Binding-site contacts:
Ligand atom C17 contacts residue PRO176 of chain 1.A at 3.9 Å (hydrophobic).
Ligand atom C01 contacts residue LEU200 of chain 1.A at 3.9 Å (hydrophobic).
Ligand atom O27 contacts residue SAH1 of chain 1.B at 3.2 Å.
Ligand atom C20 contacts residue MET42 of chain 1.A at 3.9 Å (hydrophobic).
Ligand atom C21 contacts residue MG1 of chain 1.D at 2.8 Å.
Ligand atom C15 contacts residue TRP40 of chain 1.A at 3.8 Å (hydrophobic).
Ligand atom O26 contacts residue MET42 of chain 1.A at 3.8 Å.
Ligand atom O24 contacts residue SAH1 of chain 1.B at 4.0 Å.
Ligand atom C01 contacts residue MET203 of chain 1.A at 4.0 Å (hydrophobic).
Ligand atom O23 contacts residue GLU201 of chain 1.A at 2.7 Å (salt-bridge).
Ligand atom C20 contacts residue ASN172 of chain 1.A at 3.2 Å.
Ligand atom C21 contacts residue ASN172 of chain 1.A at 3.1 Å.
Ligand atom N25 contacts residue TRP145 of chain 1.A at 4.0 Å.
Ligand atom O27 contacts residue HIS144 of chain 1.A at 3.5 Å (h-bond).
Ligand atom O24 contacts residue ASP143 of chain 1.A at 2.8 Å (salt-bridge).
Ligand atom O27 contacts residue ASP143 of chain 1.A at 3.1 Å (salt-bridge).
Ligand atom O23 contacts residue ASP171 of chain 1.A at 3.4 Å (salt-bridge).
Ligand atom O10 contacts residue VAL175 of chain 1.A at 3.8 Å.
Ligand atom C21 contacts residue GLU201 of chain 1.A at 3.2 Å.
Ligand atom N05 contacts residue VAL175 of chain 1.A at 3.8 Å.
Ligand atom N16 contacts residue PRO176 of chain 1.A at 3.7 Å.
Ligand atom O24 contacts residue ASN172 of chain 1.A at 3.0 Å (h-bond).
Ligand atom C21 contacts residue MET42 of chain 1.A at 3.9 Å (hydrophobic).
Ligand atom O23 contacts residue ASN172 of chain 1.A at 2.7 Å (h-bond).
Ligand atom CL1 contacts residue MET203 of chain 1.A at 3.3 Å.
Ligand atom C22 contacts residue ASN172 of chain 1.A at 3.5 Å.
Ligand atom O26 contacts residue TRP145 of chain 1.A at 2.9 Å.
Ligand atom C01 contacts residue TRP40 of chain 1.A at 3.6 Å (hydrophobic).
Ligand atom N25 contacts residue MET42 of chain 1.A at 3.8 Å.
Ligand atom CL2 contacts residue PRO176 of chain 1.A at 3.5 Å.
Ligand atom O23 contacts residue MG1 of chain 1.D at 2.1 Å.
Ligand atom C19 contacts residue MET42 of chain 1.A at 3.9 Å (hydrophobic).
Ligand atom C22 contacts residue GLU201 of chain 1.A at 3.3 Å.
Ligand atom O14 contacts residue TRP40 of chain 1.A at 3.9 Å.
Ligand atom C04 contacts residue VAL175 of chain 1.A at 3.7 Å (hydrophobic).
Ligand atom O24 contacts residue MG1 of chain 1.D at 2.1 Å.
Ligand atom C15 contacts residue PRO176 of chain 1.A at 3.7 Å (hydrophobic).
Ligand atom C20 contacts residue MG1 of chain 1.D at 2.8 Å.
Ligand atom CL2 contacts residue VAL175 of chain 1.A at 3.6 Å.
Ligand atom C02 contacts residue LEU200 of chain 1.A at 3.8 Å (hydrophobic).

A small-molecule ligand and the protein it binds are described below.
Small molecule (SMILES): Cc1c(Cl)c(C)[n+]([O-])c(Cl)c1-c1noc(-c2cc(O)c(O)c([N+](=O)[O-])c2)n1

Sequence of chain 1.A:
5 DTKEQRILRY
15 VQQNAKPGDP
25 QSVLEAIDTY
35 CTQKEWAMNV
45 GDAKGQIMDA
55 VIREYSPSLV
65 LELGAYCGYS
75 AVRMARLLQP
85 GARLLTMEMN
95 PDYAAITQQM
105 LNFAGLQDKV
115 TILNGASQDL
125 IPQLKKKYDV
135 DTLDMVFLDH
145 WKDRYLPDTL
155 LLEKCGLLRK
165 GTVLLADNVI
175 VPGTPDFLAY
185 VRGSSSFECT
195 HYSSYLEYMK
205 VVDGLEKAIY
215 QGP